Sequence of chain 1.A:
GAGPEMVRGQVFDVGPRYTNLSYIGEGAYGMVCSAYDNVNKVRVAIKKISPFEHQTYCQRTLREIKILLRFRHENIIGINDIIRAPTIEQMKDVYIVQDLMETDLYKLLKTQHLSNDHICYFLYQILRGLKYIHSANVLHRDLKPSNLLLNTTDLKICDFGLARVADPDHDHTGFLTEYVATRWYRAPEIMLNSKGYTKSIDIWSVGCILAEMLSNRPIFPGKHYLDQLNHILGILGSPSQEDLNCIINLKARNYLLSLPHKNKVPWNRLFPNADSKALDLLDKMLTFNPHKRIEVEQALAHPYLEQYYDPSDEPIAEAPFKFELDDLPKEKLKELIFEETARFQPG

Binding-site contacts:
Ligand atom C31 contacts residue LYS122 of chain 1.A at 3.8 Å.
Ligand atom O1 contacts residue ASN162 of chain 1.A at 2.7 Å (h-bond).
Ligand atom N28 contacts residue LYS122 of chain 1.A at 3.4 Å.
Ligand atom F10 contacts residue GLY42 of chain 1.A at 3.5 Å.
Ligand atom CL8 contacts residue GLY45 of chain 1.A at 3.5 Å.
Ligand atom O18 contacts residue GLU79 of chain 1.A at 3.9 Å.
Ligand atom C27 contacts residue ASP119 of chain 1.A at 3.6 Å.
Ligand atom C20 contacts residue GLN113 of chain 1.A at 3.4 Å.
Ligand atom N22 contacts residue MET116 of chain 1.A at 3.1 Å (h-bond).
Ligand atom N24 contacts residue MET116 of chain 1.A at 2.9 Å (h-bond).
Ligand atom C33 contacts residue GLU117 of chain 1.A at 3.8 Å.
Ligand atom C30 contacts residue GLU117 of chain 1.A at 3.1 Å.
Ligand atom C3 contacts residue ASP175 of chain 1.A at 3.6 Å.
Ligand atom C30 contacts residue LYS122 of chain 1.A at 3.8 Å.
Ligand atom C23 contacts residue MET116 of chain 1.A at 3.9 Å (hydrophobic).
Ligand atom N22 contacts residue ASP114 of chain 1.A at 3.4 Å (salt-bridge).
Ligand atom C25 contacts residue MET116 of chain 1.A at 3.2 Å (hydrophobic).
Ligand atom C31 contacts residue GLU117 of chain 1.A at 3.4 Å.
Ligand atom C5 contacts residue LYS62 of chain 1.A at 3.6 Å.
Ligand atom C2 contacts residue ASP175 of chain 1.A at 3.4 Å.
Ligand atom C46 contacts residue GLU117 of chain 1.A at 3.7 Å.
Ligand atom C29 contacts residue GLU117 of chain 1.A at 3.4 Å.
Ligand atom C21 contacts residue LEU164 of chain 1.A at 3.8 Å (hydrophobic).
Ligand atom O1 contacts residue CYS174 of chain 1.A at 3.6 Å (h-bond).
Ligand atom C17 contacts residue LYS62 of chain 1.A at 3.8 Å.
Ligand atom O18 contacts residue LYS62 of chain 1.A at 2.8 Å (salt-bridge).
Ligand atom N22 contacts residue ALA60 of chain 1.A at 3.3 Å.
Ligand atom C21 contacts residue ALA60 of chain 1.A at 3.3 Å (hydrophobic).
Ligand atom C29 contacts residue ILE39 of chain 1.A at 3.9 Å (hydrophobic).
Ligand atom N47 contacts residue LEU164 of chain 1.A at 3.8 Å.
Ligand atom F10 contacts residue VAL47 of chain 1.A at 3.2 Å.
Ligand atom C19 contacts residue LEU164 of chain 1.A at 3.5 Å (hydrophobic).
Ligand atom C20 contacts residue LEU164 of chain 1.A at 3.4 Å (hydrophobic).
Ligand atom C2 contacts residue ASN162 of chain 1.A at 3.5 Å.
Ligand atom C16 contacts residue GLN113 of chain 1.A at 3.4 Å.
Ligand atom C15 contacts residue LEU164 of chain 1.A at 3.9 Å (hydrophobic).
Ligand atom C46 contacts residue MET116 of chain 1.A at 3.0 Å (hydrophobic).
Ligand atom C5 contacts residue ASP175 of chain 1.A at 3.6 Å.
Ligand atom O1 contacts residue SER161 of chain 1.A at 3.6 Å (h-bond).
Ligand atom C21 contacts residue ASP114 of chain 1.A at 3.1 Å.

A protein and the small-molecule ligand that binds it are described below.
Small molecule (SMILES): O=C(NCCC#Cc1cc(Nc2nccc(-c3ccn([C@H](CO)c4ccc(Cl)c(F)c4)c(=O)c3)n2)ccn1)O[C@H]1CC/C=C\CCC1